Binding-site contacts:
Ligand atom O5 contacts residue THR6 of chain 3.B at 2.4 Å (h-bond).
Ligand atom C5 contacts residue THR6 of chain 3.B at 2.8 Å.
Ligand atom C4 contacts residue THR6 of chain 3.B at 3.4 Å.
Ligand atom C1 contacts residue THR6 of chain 3.B at 1.4 Å.
Ligand atom O6 contacts residue THR6 of chain 3.B at 3.7 Å.
Ligand atom O4 contacts residue THR6 of chain 3.B at 4.3 Å.
Ligand atom O2 contacts residue THR6 of chain 3.B at 3.5 Å (h-bond).
Ligand atom C2 contacts residue THR6 of chain 3.B at 2.3 Å.
Ligand atom O5 contacts residue TYR8 of chain 3.B at 3.8 Å.
Ligand atom C3 contacts residue THR6 of chain 3.B at 2.8 Å.
Ligand atom O6 contacts residue LYS32 of chain 3.B at 3.1 Å.
Ligand atom C6 contacts residue THR6 of chain 3.B at 4.0 Å.
Ligand atom C5 contacts residue LYS32 of chain 3.B at 4.0 Å.
Ligand atom C6 contacts residue LYS32 of chain 3.B at 3.5 Å.
Ligand atom O3 contacts residue THR6 of chain 3.B at 4.2 Å.
Ligand atom C1 contacts residue TYR8 of chain 3.B at 3.8 Å (hydrophobic).

The protein below binds the small molecule below.
Small molecule (SMILES): OC[C@H]1O[C@H](O)[C@@H](O)[C@@H](O)[C@@H]1O

Sequence of chain 3.B:
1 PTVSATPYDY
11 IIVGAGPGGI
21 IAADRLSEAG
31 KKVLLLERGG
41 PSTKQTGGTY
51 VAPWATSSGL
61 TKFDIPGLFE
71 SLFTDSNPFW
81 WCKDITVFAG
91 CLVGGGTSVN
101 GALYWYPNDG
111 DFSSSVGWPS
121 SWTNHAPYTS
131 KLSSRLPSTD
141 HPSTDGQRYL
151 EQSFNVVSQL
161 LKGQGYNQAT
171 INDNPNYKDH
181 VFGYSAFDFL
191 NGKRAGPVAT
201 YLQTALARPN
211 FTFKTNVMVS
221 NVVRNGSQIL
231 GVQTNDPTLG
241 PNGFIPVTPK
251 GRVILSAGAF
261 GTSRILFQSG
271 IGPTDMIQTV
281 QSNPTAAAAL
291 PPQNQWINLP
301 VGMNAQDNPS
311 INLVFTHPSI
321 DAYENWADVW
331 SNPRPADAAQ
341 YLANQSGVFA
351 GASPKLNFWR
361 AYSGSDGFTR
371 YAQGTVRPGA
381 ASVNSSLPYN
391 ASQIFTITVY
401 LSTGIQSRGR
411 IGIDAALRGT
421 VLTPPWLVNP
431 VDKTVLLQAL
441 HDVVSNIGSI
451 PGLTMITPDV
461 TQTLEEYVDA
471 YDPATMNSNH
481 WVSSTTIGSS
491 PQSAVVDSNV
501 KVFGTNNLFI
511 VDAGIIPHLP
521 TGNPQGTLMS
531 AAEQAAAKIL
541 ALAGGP